Binding-site contacts:
Ligand atom C9 contacts residue GLU207 of chain 1.A at 4.3 Å.
Ligand atom C7 contacts residue GLU207 of chain 1.A at 3.9 Å.
Ligand atom N3 contacts residue GLU207 of chain 1.A at 3.2 Å (salt-bridge).
Ligand atom S1 contacts residue GLU207 of chain 1.A at 3.6 Å.
Ligand atom C2 contacts residue GLU207 of chain 1.A at 3.5 Å.
Ligand atom C4 contacts residue GLU207 of chain 1.A at 4.0 Å.
Ligand atom C3 contacts residue GLU207 of chain 1.A at 3.4 Å.
Ligand atom C1 contacts residue GLU207 of chain 1.A at 3.3 Å.
Ligand atom N3 contacts residue ASP143 of chain 1.A at 3.9 Å.

The small molecule below binds the protein below.
Small molecule (SMILES): N=C(N)SCc1ccc(CSC(=N)N)cc1

Sequence of chain 1.A:
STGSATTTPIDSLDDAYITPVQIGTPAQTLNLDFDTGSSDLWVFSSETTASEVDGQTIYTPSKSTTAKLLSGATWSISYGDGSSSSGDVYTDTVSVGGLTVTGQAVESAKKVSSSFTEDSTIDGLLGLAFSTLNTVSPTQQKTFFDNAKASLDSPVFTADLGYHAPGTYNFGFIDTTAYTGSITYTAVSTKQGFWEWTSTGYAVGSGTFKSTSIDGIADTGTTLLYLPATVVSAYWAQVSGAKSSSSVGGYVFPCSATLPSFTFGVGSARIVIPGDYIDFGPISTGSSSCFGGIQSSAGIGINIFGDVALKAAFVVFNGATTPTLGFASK